Binding-site contacts:
Ligand atom C5 contacts residue SER803 of chain 1.C at 3.5 Å.
Ligand atom C1 contacts residue SER803 of chain 1.C at 3.5 Å.
Ligand atom C6 contacts residue GLN804 of chain 1.C at 4.0 Å.
Ligand atom O6 contacts residue GLN804 of chain 1.C at 4.2 Å.
Ligand atom C5 contacts residue ASN801 of chain 1.C at 3.5 Å.
Ligand atom O7 contacts residue ASN801 of chain 1.C at 3.9 Å.
Ligand atom C1 contacts residue ASN801 of chain 1.C at 1.4 Å.
Ligand atom C7 contacts residue ASN801 of chain 1.C at 3.7 Å.
Ligand atom O5 contacts residue ASN801 of chain 1.C at 2.1 Å (h-bond).
Ligand atom N2 contacts residue ASN801 of chain 1.C at 3.1 Å (h-bond).
Ligand atom C2 contacts residue ASN801 of chain 1.C at 2.5 Å.
Ligand atom C4 contacts residue ASN801 of chain 1.C at 4.1 Å.
Ligand atom O5 contacts residue GLN804 of chain 1.C at 4.3 Å.
Ligand atom C3 contacts residue ASN801 of chain 1.C at 3.8 Å.
Ligand atom O5 contacts residue SER803 of chain 1.C at 3.4 Å (h-bond).
Ligand atom C6 contacts residue SER803 of chain 1.C at 4.2 Å.

A small-molecule ligand and the protein it binds are described below.
Small molecule (SMILES): CC(=O)N[C@H]1[C@H](O[C@H]2[C@H](O)[C@@H](NC(C)=O)CO[C@@H]2CO)O[C@H](CO)[C@@H](O)[C@@H]1O

Sequence of chain 1.C:
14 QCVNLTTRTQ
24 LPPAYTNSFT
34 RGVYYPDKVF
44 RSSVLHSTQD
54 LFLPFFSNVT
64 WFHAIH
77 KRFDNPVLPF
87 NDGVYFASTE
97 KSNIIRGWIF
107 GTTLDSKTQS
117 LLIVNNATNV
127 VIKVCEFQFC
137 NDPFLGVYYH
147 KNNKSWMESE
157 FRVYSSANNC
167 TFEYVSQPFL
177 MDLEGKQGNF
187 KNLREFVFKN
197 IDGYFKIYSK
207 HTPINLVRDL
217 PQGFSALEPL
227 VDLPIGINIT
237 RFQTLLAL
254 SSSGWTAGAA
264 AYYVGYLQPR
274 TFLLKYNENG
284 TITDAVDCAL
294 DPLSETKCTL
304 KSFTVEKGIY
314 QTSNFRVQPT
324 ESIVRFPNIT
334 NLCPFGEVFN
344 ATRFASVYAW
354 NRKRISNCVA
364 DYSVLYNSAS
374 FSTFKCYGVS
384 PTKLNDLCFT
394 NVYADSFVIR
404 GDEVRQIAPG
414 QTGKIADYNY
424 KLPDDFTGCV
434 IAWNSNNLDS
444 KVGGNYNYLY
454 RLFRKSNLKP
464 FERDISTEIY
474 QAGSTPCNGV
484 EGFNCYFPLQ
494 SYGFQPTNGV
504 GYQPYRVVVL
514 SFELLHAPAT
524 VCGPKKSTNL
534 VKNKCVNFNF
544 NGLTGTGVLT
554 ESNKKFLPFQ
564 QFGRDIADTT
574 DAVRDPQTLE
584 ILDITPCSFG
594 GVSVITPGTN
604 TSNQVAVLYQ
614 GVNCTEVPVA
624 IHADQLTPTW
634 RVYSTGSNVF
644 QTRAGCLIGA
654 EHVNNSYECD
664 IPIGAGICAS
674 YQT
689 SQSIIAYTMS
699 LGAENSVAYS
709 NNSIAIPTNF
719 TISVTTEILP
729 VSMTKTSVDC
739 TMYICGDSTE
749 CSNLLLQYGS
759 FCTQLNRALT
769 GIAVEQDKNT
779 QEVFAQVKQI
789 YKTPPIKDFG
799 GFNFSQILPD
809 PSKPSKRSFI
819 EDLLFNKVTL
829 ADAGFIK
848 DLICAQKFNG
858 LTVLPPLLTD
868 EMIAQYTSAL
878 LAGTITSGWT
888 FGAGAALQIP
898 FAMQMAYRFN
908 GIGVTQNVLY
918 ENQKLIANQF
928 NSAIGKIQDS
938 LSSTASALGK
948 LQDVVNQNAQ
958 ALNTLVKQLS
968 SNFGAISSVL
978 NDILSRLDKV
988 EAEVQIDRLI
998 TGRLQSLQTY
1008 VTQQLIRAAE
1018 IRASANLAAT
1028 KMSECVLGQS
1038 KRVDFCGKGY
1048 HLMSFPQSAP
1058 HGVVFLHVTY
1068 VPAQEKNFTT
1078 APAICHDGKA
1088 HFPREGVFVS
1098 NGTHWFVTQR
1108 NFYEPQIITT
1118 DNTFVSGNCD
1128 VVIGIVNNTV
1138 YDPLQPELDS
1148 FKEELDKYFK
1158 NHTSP